A protein and the small-molecule ligand that binds it are described below.
Small molecule (SMILES): CC(=O)N[C@H]1[C@H](O[C@H]2[C@H](O)[C@@H](NC(C)=O)CO[C@@H]2CO)O[C@H](CO)[C@@H](O)[C@@H]1O

Binding-site contacts:
Ligand atom C6 contacts residue SER332 of chain 3.A at 3.3 Å.
Ligand atom C4 contacts residue ASN329 of chain 3.A at 4.2 Å.
Ligand atom C2 contacts residue ASN329 of chain 3.A at 2.5 Å.
Ligand atom N2 contacts residue ASN329 of chain 3.A at 3.0 Å (h-bond).
Ligand atom N2 contacts residue SER331 of chain 3.A at 4.0 Å.
Ligand atom C5 contacts residue ASN329 of chain 3.A at 3.6 Å.
Ligand atom C2 contacts residue SER331 of chain 3.A at 4.5 Å.
Ligand atom C1 contacts residue SER331 of chain 3.A at 3.9 Å.
Ligand atom O5 contacts residue SER332 of chain 3.A at 3.2 Å (h-bond).
Ligand atom C5 contacts residue SER332 of chain 3.A at 3.1 Å.
Ligand atom O5 contacts residue ASN329 of chain 3.A at 2.3 Å (h-bond).
Ligand atom O7 contacts residue ASN329 of chain 3.A at 3.5 Å (h-bond).
Ligand atom C1 contacts residue ASN329 of chain 3.A at 1.4 Å.
Ligand atom C3 contacts residue ASN329 of chain 3.A at 3.8 Å.
Ligand atom C7 contacts residue ASN329 of chain 3.A at 3.4 Å.
Ligand atom C1 contacts residue SER332 of chain 3.A at 3.6 Å.

Sequence of chain 3.A:
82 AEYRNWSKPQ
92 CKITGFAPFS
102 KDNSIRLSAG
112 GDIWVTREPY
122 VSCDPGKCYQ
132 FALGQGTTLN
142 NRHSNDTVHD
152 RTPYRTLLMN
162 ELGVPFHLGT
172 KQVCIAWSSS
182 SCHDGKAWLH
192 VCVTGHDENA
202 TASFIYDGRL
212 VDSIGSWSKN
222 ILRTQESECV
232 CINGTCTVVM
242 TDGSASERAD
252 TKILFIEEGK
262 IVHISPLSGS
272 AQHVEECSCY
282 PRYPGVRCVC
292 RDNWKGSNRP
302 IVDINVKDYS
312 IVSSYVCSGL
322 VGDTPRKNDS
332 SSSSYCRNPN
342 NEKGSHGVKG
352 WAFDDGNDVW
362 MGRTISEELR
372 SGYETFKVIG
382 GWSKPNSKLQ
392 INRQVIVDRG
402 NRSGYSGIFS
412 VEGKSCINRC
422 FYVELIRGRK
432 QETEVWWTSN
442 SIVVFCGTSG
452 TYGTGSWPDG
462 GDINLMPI